Binding-site contacts:
Ligand atom C1 contacts residue GLU128 of chain 1.A at 4.4 Å.
Ligand atom C1 contacts residue ASN696 of chain 1.A at 1.4 Å.
Ligand atom C1 contacts residue SER129 of chain 1.A at 4.5 Å.
Ligand atom O7 contacts residue SER729 of chain 1.A at 3.7 Å.
Ligand atom C6 contacts residue GLU128 of chain 1.A at 3.7 Å.
Ligand atom O2 contacts residue GLU128 of chain 1.A at 3.3 Å (salt-bridge).
Ligand atom N2 contacts residue ASN696 of chain 1.A at 2.9 Å (h-bond).
Ligand atom C3 contacts residue ASN696 of chain 1.A at 3.8 Å.
Ligand atom O6 contacts residue SER729 of chain 1.A at 4.5 Å.
Ligand atom C7 contacts residue SER729 of chain 1.A at 3.8 Å.
Ligand atom O6 contacts residue SER129 of chain 1.A at 4.2 Å.
Ligand atom C2 contacts residue GLU128 of chain 1.A at 4.0 Å.
Ligand atom C7 contacts residue ASN696 of chain 1.A at 3.6 Å.
Ligand atom O7 contacts residue ASN696 of chain 1.A at 3.8 Å.
Ligand atom C1 contacts residue LYS726 of chain 1.A at 4.5 Å.
Ligand atom O5 contacts residue ASN696 of chain 1.A at 2.3 Å (h-bond).
Ligand atom C8 contacts residue ILE730 of chain 1.A at 4.2 Å (hydrophobic).
Ligand atom C5 contacts residue ASN696 of chain 1.A at 3.6 Å.
Ligand atom O6 contacts residue LYS726 of chain 1.A at 4.4 Å.
Ligand atom C8 contacts residue SER729 of chain 1.A at 3.1 Å.
Ligand atom C6 contacts residue SER129 of chain 1.A at 4.0 Å.
Ligand atom O5 contacts residue LYS726 of chain 1.A at 4.4 Å.
Ligand atom C2 contacts residue ASN696 of chain 1.A at 2.4 Å.
Ligand atom C4 contacts residue ASN696 of chain 1.A at 4.2 Å.
Ligand atom O6 contacts residue ILE730 of chain 1.A at 4.3 Å.
Ligand atom C5 contacts residue GLU128 of chain 1.A at 4.5 Å.
Ligand atom O5 contacts residue SER129 of chain 1.A at 4.2 Å.

Sequence of chain 1.A:
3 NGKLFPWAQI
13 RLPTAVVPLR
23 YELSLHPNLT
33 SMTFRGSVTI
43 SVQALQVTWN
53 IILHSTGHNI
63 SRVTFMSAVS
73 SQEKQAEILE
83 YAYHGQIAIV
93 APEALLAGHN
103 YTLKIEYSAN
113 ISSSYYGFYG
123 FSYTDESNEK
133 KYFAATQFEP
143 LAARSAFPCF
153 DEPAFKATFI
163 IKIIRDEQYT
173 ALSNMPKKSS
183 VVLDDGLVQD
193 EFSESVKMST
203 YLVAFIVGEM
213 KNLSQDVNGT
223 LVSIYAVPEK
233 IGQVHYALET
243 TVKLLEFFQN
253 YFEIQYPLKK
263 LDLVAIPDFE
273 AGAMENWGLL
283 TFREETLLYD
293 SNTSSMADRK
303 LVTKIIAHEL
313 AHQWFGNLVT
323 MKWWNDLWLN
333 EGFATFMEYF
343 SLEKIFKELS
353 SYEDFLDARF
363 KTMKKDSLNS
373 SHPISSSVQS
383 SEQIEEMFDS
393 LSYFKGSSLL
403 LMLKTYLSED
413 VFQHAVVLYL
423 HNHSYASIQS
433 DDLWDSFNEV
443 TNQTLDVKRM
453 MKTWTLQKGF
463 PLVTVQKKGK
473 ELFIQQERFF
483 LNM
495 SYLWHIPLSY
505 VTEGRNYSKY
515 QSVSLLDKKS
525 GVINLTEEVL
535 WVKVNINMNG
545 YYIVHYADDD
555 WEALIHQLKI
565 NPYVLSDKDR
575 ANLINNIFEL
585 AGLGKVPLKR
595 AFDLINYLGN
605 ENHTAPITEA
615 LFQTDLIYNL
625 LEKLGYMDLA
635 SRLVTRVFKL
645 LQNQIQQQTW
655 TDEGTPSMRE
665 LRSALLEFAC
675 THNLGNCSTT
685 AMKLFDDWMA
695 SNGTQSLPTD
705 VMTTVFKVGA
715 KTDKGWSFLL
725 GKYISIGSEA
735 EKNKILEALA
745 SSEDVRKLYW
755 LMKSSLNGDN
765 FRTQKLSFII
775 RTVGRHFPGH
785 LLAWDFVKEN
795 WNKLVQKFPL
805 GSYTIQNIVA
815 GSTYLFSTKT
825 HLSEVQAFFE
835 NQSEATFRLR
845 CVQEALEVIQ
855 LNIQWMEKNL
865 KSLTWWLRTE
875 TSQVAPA

A small-molecule ligand and the protein it binds are described below.
Small molecule (SMILES): CC(=O)N[C@H]1[C@H](O[C@H]2[C@H](O)[C@@H](NC(C)=O)CO[C@@H]2CO)O[C@H](CO)[C@@H](O[C@@H]2O[C@H](CO[C@H]3O[C@H](CO)[C@@H](O)[C@H](O)[C@@H]3O)[C@@H](O)[C@H](O[C@H]3O[C@H](CO)[C@@H](O)[C@H](O)[C@@H]3O)[C@@H]2O)[C@@H]1O